Sequence of chain 1.B:
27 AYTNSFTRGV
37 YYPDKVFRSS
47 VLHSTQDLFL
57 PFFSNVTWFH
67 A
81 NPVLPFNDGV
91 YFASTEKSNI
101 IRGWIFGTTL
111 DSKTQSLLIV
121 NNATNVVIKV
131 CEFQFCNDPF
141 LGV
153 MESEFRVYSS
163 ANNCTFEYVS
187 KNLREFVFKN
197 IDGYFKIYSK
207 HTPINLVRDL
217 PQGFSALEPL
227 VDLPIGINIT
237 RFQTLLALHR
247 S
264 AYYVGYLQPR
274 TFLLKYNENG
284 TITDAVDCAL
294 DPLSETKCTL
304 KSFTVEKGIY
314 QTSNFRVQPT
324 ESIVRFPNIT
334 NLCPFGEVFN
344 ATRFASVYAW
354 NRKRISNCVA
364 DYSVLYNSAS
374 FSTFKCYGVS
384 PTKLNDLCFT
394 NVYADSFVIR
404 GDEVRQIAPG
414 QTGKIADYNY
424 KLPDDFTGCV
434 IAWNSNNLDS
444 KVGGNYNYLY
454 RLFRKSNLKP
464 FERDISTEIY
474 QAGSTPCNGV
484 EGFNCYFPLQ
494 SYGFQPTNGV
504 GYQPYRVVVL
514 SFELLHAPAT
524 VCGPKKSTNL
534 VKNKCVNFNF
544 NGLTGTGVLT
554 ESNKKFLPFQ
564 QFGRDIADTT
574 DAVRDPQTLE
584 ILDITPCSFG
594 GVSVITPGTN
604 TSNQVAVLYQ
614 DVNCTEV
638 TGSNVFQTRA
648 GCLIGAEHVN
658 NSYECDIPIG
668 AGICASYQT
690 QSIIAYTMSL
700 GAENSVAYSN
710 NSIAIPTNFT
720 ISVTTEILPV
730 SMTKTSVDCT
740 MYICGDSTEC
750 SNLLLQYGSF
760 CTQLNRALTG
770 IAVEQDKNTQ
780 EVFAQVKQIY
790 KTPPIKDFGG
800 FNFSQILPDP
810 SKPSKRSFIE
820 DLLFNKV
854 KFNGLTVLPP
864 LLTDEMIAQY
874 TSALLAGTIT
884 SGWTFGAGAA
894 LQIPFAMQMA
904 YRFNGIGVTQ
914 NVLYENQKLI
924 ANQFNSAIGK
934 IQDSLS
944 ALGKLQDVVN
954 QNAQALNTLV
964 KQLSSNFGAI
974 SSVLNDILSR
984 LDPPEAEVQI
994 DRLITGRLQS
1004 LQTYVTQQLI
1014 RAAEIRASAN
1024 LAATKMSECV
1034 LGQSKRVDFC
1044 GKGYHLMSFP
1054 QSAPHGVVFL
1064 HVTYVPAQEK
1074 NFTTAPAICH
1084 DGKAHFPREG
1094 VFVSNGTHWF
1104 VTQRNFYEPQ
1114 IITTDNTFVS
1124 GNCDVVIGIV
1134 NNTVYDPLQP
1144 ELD

Binding-site contacts:
Ligand atom N2 contacts residue HIS1101 of chain 1.B at 4.4 Å.
Ligand atom O7 contacts residue ASN1098 of chain 1.B at 3.5 Å (h-bond).
Ligand atom N2 contacts residue THR1100 of chain 1.B at 3.5 Å (h-bond).
Ligand atom O5 contacts residue HIS1101 of chain 1.B at 4.1 Å.
Ligand atom C1 contacts residue THR1100 of chain 1.B at 4.4 Å.
Ligand atom C4 contacts residue HIS1101 of chain 1.B at 4.1 Å.
Ligand atom C1 contacts residue ASN1098 of chain 1.B at 1.4 Å.
Ligand atom C4 contacts residue ASN1098 of chain 1.B at 4.2 Å.
Ligand atom C2 contacts residue THR1100 of chain 1.B at 4.3 Å.
Ligand atom O5 contacts residue PHE1103 of chain 1.B at 4.0 Å.
Ligand atom C5 contacts residue ASN1098 of chain 1.B at 3.6 Å.
Ligand atom C6 contacts residue PHE1103 of chain 1.B at 4.3 Å (hydrophobic).
Ligand atom C3 contacts residue HIS1101 of chain 1.B at 3.8 Å.
Ligand atom O5 contacts residue ASN1098 of chain 1.B at 2.3 Å (h-bond).
Ligand atom O4 contacts residue HIS1101 of chain 1.B at 3.5 Å.
Ligand atom C5 contacts residue HIS1101 of chain 1.B at 3.7 Å.
Ligand atom C5 contacts residue PHE1103 of chain 1.B at 4.4 Å (hydrophobic).
Ligand atom C2 contacts residue HIS1101 of chain 1.B at 4.2 Å.
Ligand atom C3 contacts residue ASN1098 of chain 1.B at 3.8 Å.
Ligand atom C8 contacts residue THR1100 of chain 1.B at 4.2 Å.
Ligand atom C1 contacts residue HIS1101 of chain 1.B at 3.6 Å.
Ligand atom C7 contacts residue ASN1098 of chain 1.B at 3.4 Å.
Ligand atom N2 contacts residue ASN1098 of chain 1.B at 3.0 Å (h-bond).
Ligand atom C7 contacts residue THR1100 of chain 1.B at 4.3 Å.
Ligand atom C8 contacts residue GLY1099 of chain 1.B at 4.3 Å.
Ligand atom C2 contacts residue ASN1098 of chain 1.B at 2.5 Å.
Ligand atom C3 contacts residue THR1100 of chain 1.B at 4.3 Å.
Ligand atom C8 contacts residue ASN1098 of chain 1.B at 3.4 Å.
Ligand atom O6 contacts residue PHE1103 of chain 1.B at 3.9 Å.

The protein below binds the small molecule below.
Small molecule (SMILES): CC(=O)N[C@H]1[C@H](O[C@H]2[C@H](O)[C@@H](NC(C)=O)CO[C@@H]2CO)O[C@H](CO)[C@@H](O)[C@@H]1O